Sequence of chain 1.A:
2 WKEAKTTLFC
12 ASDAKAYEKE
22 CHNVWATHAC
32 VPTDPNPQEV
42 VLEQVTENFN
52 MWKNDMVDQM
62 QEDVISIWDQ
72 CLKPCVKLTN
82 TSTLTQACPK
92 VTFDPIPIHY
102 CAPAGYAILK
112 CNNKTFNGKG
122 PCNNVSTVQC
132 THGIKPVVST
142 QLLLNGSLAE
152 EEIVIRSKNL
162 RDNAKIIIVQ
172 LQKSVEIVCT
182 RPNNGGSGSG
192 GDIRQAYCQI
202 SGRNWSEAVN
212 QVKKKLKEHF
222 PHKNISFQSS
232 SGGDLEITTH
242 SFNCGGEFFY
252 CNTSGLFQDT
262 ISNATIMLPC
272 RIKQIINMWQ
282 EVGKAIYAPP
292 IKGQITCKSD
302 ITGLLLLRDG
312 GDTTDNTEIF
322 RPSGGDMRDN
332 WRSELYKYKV

Binding-site contacts:
Ligand atom C1 contacts residue SER300 of chain 1.A at 3.8 Å.
Ligand atom C2 contacts residue ASN146 of chain 1.A at 2.7 Å.
Ligand atom C3 contacts residue THR93 of chain 1.A at 3.8 Å.
Ligand atom C6 contacts residue GLU21 of chain 1.A at 4.0 Å.
Ligand atom C5 contacts residue THR93 of chain 1.A at 4.1 Å.
Ligand atom C4 contacts residue THR93 of chain 1.A at 3.8 Å.
Ligand atom C4 contacts residue GLU19 of chain 1.A at 4.0 Å.
Ligand atom C8 contacts residue ASN244 of chain 1.A at 3.6 Å.
Ligand atom O7 contacts residue PRO96 of chain 1.A at 2.2 Å.
Ligand atom C6 contacts residue ASP95 of chain 1.A at 3.7 Å.
Ligand atom C7 contacts residue ASN146 of chain 1.A at 3.8 Å.
Ligand atom C6 contacts residue THR93 of chain 1.A at 4.2 Å.
Ligand atom O5 contacts residue THR93 of chain 1.A at 4.1 Å.
Ligand atom O5 contacts residue LYS299 of chain 1.A at 4.2 Å.
Ligand atom N2 contacts residue SER300 of chain 1.A at 3.9 Å.
Ligand atom N2 contacts residue ASN146 of chain 1.A at 3.4 Å (h-bond).
Ligand atom C4 contacts residue LYS299 of chain 1.A at 3.9 Å.
Ligand atom O6 contacts residue GLU21 of chain 1.A at 4.1 Å.
Ligand atom O5 contacts residue ASN146 of chain 1.A at 2.1 Å (h-bond).
Ligand atom O7 contacts residue ASP95 of chain 1.A at 4.1 Å.
Ligand atom C5 contacts residue ASN146 of chain 1.A at 3.5 Å.
Ligand atom C1 contacts residue LYS136 of chain 1.A at 4.1 Å.
Ligand atom O5 contacts residue LYS136 of chain 1.A at 3.4 Å (salt-bridge).
Ligand atom O6 contacts residue ASN146 of chain 1.A at 4.1 Å.
Ligand atom O4 contacts residue GLU19 of chain 1.A at 2.9 Å (salt-bridge).
Ligand atom O6 contacts residue LYS136 of chain 1.A at 3.3 Å (salt-bridge).
Ligand atom C5 contacts residue LYS299 of chain 1.A at 3.3 Å.
Ligand atom O7 contacts residue ASN146 of chain 1.A at 3.7 Å.
Ligand atom C5 contacts residue ASP95 of chain 1.A at 3.6 Å.
Ligand atom C1 contacts residue ASN146 of chain 1.A at 1.6 Å.
Ligand atom O4 contacts residue LYS299 of chain 1.A at 3.7 Å.
Ligand atom O7 contacts residue VAL138 of chain 1.A at 4.1 Å.
Ligand atom C6 contacts residue GLU19 of chain 1.A at 3.9 Å.
Ligand atom O4 contacts residue THR93 of chain 1.A at 3.0 Å (h-bond).
Ligand atom C3 contacts residue ASN146 of chain 1.A at 4.0 Å.
Ligand atom C6 contacts residue LYS299 of chain 1.A at 4.0 Å.
Ligand atom C3 contacts residue LYS299 of chain 1.A at 4.0 Å.
Ligand atom C8 contacts residue PRO96 of chain 1.A at 3.3 Å (hydrophobic).
Ligand atom C7 contacts residue PRO96 of chain 1.A at 3.1 Å (hydrophobic).
Ligand atom O6 contacts residue ASP95 of chain 1.A at 2.9 Å (salt-bridge).

A protein and the small-molecule ligand that binds it are described below.
Small molecule (SMILES): CC(=O)N[C@H]1[C@H](O[C@H]2[C@H](O)[C@@H](NC(C)=O)CO[C@@H]2CO)O[C@H](CO)[C@@H](O[C@@H]2O[C@H](CO[C@H]3O[C@H](CO)[C@@H](O)[C@H](O)[C@@H]3O)[C@@H](O)[C@H](O[C@H]3O[C@H](CO)[C@@H](O)[C@H](O)[C@@H]3O[C@H]3O[C@H](CO)[C@@H](O)[C@H](O)[C@@H]3O)[C@@H]2O)[C@@H]1O